A small-molecule ligand and the protein it binds are described below.
Small molecule (SMILES): O=C1C(=O)N(Cc2cccc(O)c2)[C@H]2CNC[C@@H]2N1Cc1cccc(O)c1

Sequence of chain 1.A:
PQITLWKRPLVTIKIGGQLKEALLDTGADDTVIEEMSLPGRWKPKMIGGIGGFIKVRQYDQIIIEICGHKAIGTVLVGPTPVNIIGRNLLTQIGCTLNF

Sequence of chain 1.B:
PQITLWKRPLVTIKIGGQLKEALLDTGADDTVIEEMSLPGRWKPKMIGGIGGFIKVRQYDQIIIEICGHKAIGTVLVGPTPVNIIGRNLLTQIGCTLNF

Binding-site contacts:
Ligand atom C28 contacts residue ASP25 of chain 1.B at 3.1 Å.
Ligand atom C28 contacts residue GLY27 of chain 1.B at 3.8 Å.
Ligand atom C10 contacts residue VAL32 of chain 1.A at 3.5 Å (hydrophobic).
Ligand atom N27 contacts residue GLY27 of chain 1.A at 3.8 Å.
Ligand atom C10 contacts residue ALA28 of chain 1.A at 3.6 Å (hydrophobic).
Ligand atom C2 contacts residue FG71 of chain 1.F at 3.4 Å.
Ligand atom C21 contacts residue ALA28 of chain 1.B at 3.4 Å (hydrophobic).
Ligand atom O16 contacts residue ILE50 of chain 1.A at 3.4 Å (h-bond).
Ligand atom C28 contacts residue FG71 of chain 1.C at 3.3 Å.
Ligand atom C26 contacts residue GLY27 of chain 1.A at 3.5 Å.
Ligand atom N17 contacts residue FG71 of chain 1.C at 3.8 Å.
Ligand atom C26 contacts residue FG71 of chain 1.F at 3.1 Å.
Ligand atom C5 contacts residue FG71 of chain 1.F at 3.8 Å.
Ligand atom O14 contacts residue GLY49 of chain 1.A at 3.6 Å.
Ligand atom C8 contacts residue ALA28 of chain 1.A at 3.6 Å (hydrophobic).
Ligand atom N27 contacts residue ASP25 of chain 1.A at 2.9 Å (salt-bridge).
Ligand atom C18 contacts residue FG71 of chain 1.C at 3.7 Å.
Ligand atom C26 contacts residue ASP25 of chain 1.A at 3.5 Å.
Ligand atom C24 contacts residue ILE50 of chain 1.A at 3.5 Å (hydrophobic).
Ligand atom C23 contacts residue ASP30 of chain 1.B at 3.7 Å.
Ligand atom C23 contacts residue VAL32 of chain 1.B at 3.6 Å (hydrophobic).
Ligand atom C10 contacts residue ASP30 of chain 1.A at 3.5 Å.
Ligand atom C23 contacts residue ALA28 of chain 1.B at 3.6 Å (hydrophobic).
Ligand atom C20 contacts residue ALA28 of chain 1.B at 3.6 Å (hydrophobic).
Ligand atom C1 contacts residue FG71 of chain 1.C at 3.3 Å.
Ligand atom N27 contacts residue FG71 of chain 1.F at 3.4 Å (h-bond).
Ligand atom O9 contacts residue ASP29 of chain 1.A at 3.3 Å (salt-bridge).
Ligand atom O16 contacts residue ILE50 of chain 1.B at 3.8 Å.
Ligand atom C15 contacts residue GLY49 of chain 1.B at 3.7 Å.
Ligand atom C28 contacts residue ASP25 of chain 1.A at 3.4 Å.
Ligand atom O14 contacts residue ILE50 of chain 1.B at 3.0 Å (h-bond).
Ligand atom O22 contacts residue ASP30 of chain 1.B at 3.1 Å (salt-bridge).
Ligand atom C5 contacts residue GLY48 of chain 1.A at 3.7 Å.
Ligand atom N27 contacts residue ASP25 of chain 1.B at 2.7 Å (salt-bridge).
Ligand atom O9 contacts residue ASP30 of chain 1.A at 3.1 Å (salt-bridge).
Ligand atom O22 contacts residue ASP29 of chain 1.B at 3.5 Å (salt-bridge).
Ligand atom C26 contacts residue ALA28 of chain 1.A at 3.8 Å (hydrophobic).
Ligand atom O16 contacts residue GLY49 of chain 1.B at 3.0 Å.
Ligand atom C26 contacts residue ASP25 of chain 1.B at 3.7 Å.
Ligand atom C25 contacts residue ILE50 of chain 1.A at 3.7 Å (hydrophobic).